Sequence of chain 1.B:
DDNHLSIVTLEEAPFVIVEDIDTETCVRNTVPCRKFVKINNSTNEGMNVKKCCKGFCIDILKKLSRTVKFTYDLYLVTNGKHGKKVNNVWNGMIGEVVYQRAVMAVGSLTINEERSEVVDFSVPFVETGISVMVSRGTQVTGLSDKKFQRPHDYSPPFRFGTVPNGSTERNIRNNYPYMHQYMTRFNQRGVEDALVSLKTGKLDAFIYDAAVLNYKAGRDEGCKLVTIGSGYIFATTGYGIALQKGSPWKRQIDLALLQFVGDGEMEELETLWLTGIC

This protein binds this small molecule.
Small molecule (SMILES): O=C(O)[C@@H]1[C@H](C(=O)O)NCCN1C(=O)c1ccc2c(ccc3ccccc32)c1

Binding-site contacts:
Ligand atom C contacts residue ARG118 of chain 1.B at 3.5 Å.
Ligand atom OD2 contacts residue SER170 of chain 1.B at 3.3 Å (h-bond).
Ligand atom CAW contacts residue VAL215 of chain 1.B at 3.4 Å (hydrophobic).
Ligand atom CAO contacts residue THR113 of chain 1.B at 3.6 Å.
Ligand atom CAY contacts residue VAL215 of chain 1.B at 3.6 Å (hydrophobic).
Ligand atom CAM contacts residue GLU13 of chain 1.B at 3.3 Å.
Ligand atom CG contacts residue SER170 of chain 1.B at 3.4 Å.
Ligand atom OXT contacts residue THR113 of chain 1.B at 2.7 Å (h-bond).
Ligand atom C contacts residue HIS85 of chain 1.B at 3.4 Å.
Ligand atom CAX contacts residue VAL215 of chain 1.B at 3.8 Å (hydrophobic).
Ligand atom CAN contacts residue GLU13 of chain 1.B at 3.1 Å.
Ligand atom CAM contacts residue VAL215 of chain 1.B at 3.7 Å (hydrophobic).
Ligand atom N contacts residue THR113 of chain 1.B at 2.7 Å (h-bond).
Ligand atom CAJ contacts residue VAL215 of chain 1.B at 3.9 Å (hydrophobic).
Ligand atom CAH contacts residue TYR211 of chain 1.B at 3.1 Å (hydrophobic).
Ligand atom OD2 contacts residue THR113 of chain 1.B at 3.1 Å (h-bond).
Ligand atom CAJ contacts residue VAL194 of chain 1.B at 3.8 Å (hydrophobic).
Ligand atom CAW contacts residue GLU13 of chain 1.B at 3.6 Å.
Ligand atom OXT contacts residue ARG118 of chain 1.B at 2.7 Å (salt-bridge).
Ligand atom CAK contacts residue TYR211 of chain 1.B at 3.6 Å (hydrophobic).
Ligand atom CAI contacts residue ALA14 of chain 1.B at 3.5 Å (hydrophobic).
Ligand atom OXT contacts residue LEU112 of chain 1.B at 3.7 Å.
Ligand atom O contacts residue HIS85 of chain 1.B at 3.3 Å.
Ligand atom CAL contacts residue GLU13 of chain 1.B at 3.8 Å.
Ligand atom OXT contacts residue HIS85 of chain 1.B at 3.7 Å.
Ligand atom CAN contacts residue VAL215 of chain 1.B at 3.8 Å (hydrophobic).
Ligand atom CAF contacts residue LYS219 of chain 1.B at 3.5 Å.
Ligand atom OD1 contacts residue SER170 of chain 1.B at 2.6 Å (h-bond).
Ligand atom CA contacts residue SER111 of chain 1.B at 3.5 Å.
Ligand atom OAC contacts residue HIS85 of chain 1.B at 3.6 Å.
Ligand atom O contacts residue ARG118 of chain 1.B at 2.7 Å (salt-bridge).
Ligand atom N contacts residue SER111 of chain 1.B at 2.8 Å (h-bond).
Ligand atom OXT contacts residue SER111 of chain 1.B at 3.6 Å (h-bond).
Ligand atom CAL contacts residue ALA14 of chain 1.B at 3.4 Å (hydrophobic).
Ligand atom CAV contacts residue ALA14 of chain 1.B at 3.8 Å (hydrophobic).
Ligand atom CA contacts residue THR113 of chain 1.B at 3.8 Å.
Ligand atom CAG contacts residue LYS219 of chain 1.B at 3.6 Å.
Ligand atom CAO contacts residue SER111 of chain 1.B at 3.1 Å.
Ligand atom CAO contacts residue TYR242 of chain 1.B at 3.4 Å (hydrophobic).
Ligand atom CA contacts residue HIS85 of chain 1.B at 3.6 Å.